Sequence of chain 10.C:
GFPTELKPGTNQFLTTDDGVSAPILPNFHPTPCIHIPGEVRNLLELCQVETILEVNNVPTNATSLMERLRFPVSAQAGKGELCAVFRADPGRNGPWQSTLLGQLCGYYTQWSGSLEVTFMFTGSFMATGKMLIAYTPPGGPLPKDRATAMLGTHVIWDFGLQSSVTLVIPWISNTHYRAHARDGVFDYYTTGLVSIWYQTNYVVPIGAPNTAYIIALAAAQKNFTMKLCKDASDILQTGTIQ

Binding-site contacts:
Ligand atom CAC contacts residue PHE233 of chain 9.A at 3.9 Å (hydrophobic).
Ligand atom NAT contacts residue PHE155 of chain 9.A at 3.9 Å.
Ligand atom CAC contacts residue PHE137 of chain 9.A at 3.8 Å (hydrophobic).
Ligand atom CAG contacts residue TRP203 of chain 9.A at 3.6 Å (hydrophobic).
Ligand atom CAK contacts residue PHE135 of chain 9.A at 3.6 Å (hydrophobic).
Ligand atom CAS contacts residue ASN228 of chain 9.A at 3.7 Å.
Ligand atom CAP contacts residue PHE135 of chain 9.A at 3.6 Å (hydrophobic).
Ligand atom CAF contacts residue ASP112 of chain 9.A at 3.6 Å.
Ligand atom CAR contacts residue TYR201 of chain 9.A at 3.5 Å (hydrophobic).
Ligand atom CAL contacts residue PHE155 of chain 9.A at 3.7 Å (hydrophobic).
Ligand atom CAA contacts residue PRO177 of chain 9.A at 3.3 Å (hydrophobic).
Ligand atom CAE contacts residue GLN202 of chain 9.A at 3.4 Å.
Ligand atom CAS contacts residue TYR201 of chain 9.A at 3.7 Å (hydrophobic).
Ligand atom OAB contacts residue TRP203 of chain 9.A at 3.8 Å.
Ligand atom OAB contacts residue ASP112 of chain 9.A at 3.6 Å.
Ligand atom NBB contacts residue TRP203 of chain 9.A at 3.9 Å.
Ligand atom CAI contacts residue PHE135 of chain 9.A at 3.7 Å (hydrophobic).
Ligand atom CAA contacts residue SER178 of chain 9.A at 3.5 Å.
Ligand atom CAG contacts residue ASN228 of chain 9.A at 3.2 Å.
Ligand atom CBA contacts residue ASN228 of chain 9.A at 3.8 Å.
Ligand atom CBA contacts residue TRP203 of chain 9.A at 3.3 Å (hydrophobic).
Ligand atom CAS contacts residue TRP203 of chain 9.A at 3.5 Å (hydrophobic).
Ligand atom OAW contacts residue MET195 of chain 9.A at 3.3 Å.
Ligand atom CAA contacts residue TYR153 of chain 9.A at 3.7 Å (hydrophobic).
Ligand atom CAD contacts residue ASP112 of chain 9.A at 3.7 Å.
Ligand atom OAW contacts residue ILE111 of chain 9.A at 3.9 Å.
Ligand atom CAA contacts residue VAL179 of chain 9.A at 3.3 Å (hydrophobic).
Ligand atom CAL contacts residue PRO177 of chain 9.A at 3.7 Å (hydrophobic).
Ligand atom CAF contacts residue TRP203 of chain 9.A at 3.8 Å (hydrophobic).
Ligand atom CAN contacts residue ILE111 of chain 9.A at 3.8 Å (hydrophobic).
Ligand atom CAI contacts residue VAL192 of chain 9.A at 3.9 Å (hydrophobic).
Ligand atom CAP contacts residue ILE111 of chain 9.A at 3.6 Å (hydrophobic).
Ligand atom CAH contacts residue PHE155 of chain 9.A at 3.7 Å (hydrophobic).
Ligand atom CAD contacts residue THR114 of chain 9.A at 3.6 Å.
Ligand atom NBC contacts residue TRP203 of chain 9.A at 3.2 Å.
Ligand atom CAG contacts residue GLN202 of chain 9.A at 3.5 Å.
Ligand atom CAX contacts residue TRP203 of chain 9.A at 3.5 Å (hydrophobic).
Ligand atom CAE contacts residue ASN228 of chain 9.A at 3.4 Å.
Ligand atom OAB contacts residue ILE113 of chain 9.A at 3.2 Å (h-bond).
Ligand atom CAJ contacts residue PHE155 of chain 9.A at 3.8 Å (hydrophobic).

Sequence of chain 9.C:
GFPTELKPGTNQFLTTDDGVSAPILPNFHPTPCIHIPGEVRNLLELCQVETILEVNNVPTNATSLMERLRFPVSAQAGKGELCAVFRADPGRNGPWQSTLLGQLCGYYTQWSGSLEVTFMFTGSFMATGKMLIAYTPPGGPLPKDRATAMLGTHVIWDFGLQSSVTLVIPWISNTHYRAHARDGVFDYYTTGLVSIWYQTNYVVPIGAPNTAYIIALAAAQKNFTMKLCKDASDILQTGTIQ

The protein below binds the small molecule below.
Small molecule (SMILES): CCO/N=C/c1ccc(OCCCCCN2CCN(c3ccncc3)C2=O)cc1

Sequence of chain 9.A:
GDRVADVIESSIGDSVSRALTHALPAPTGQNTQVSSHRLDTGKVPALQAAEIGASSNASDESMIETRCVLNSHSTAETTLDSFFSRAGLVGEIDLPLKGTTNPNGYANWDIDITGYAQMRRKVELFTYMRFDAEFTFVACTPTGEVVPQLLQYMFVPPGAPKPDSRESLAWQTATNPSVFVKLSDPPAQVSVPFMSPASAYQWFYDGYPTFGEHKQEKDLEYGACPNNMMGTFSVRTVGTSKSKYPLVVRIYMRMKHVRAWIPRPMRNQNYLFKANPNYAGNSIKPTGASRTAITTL